Sequence of chain 1.C:
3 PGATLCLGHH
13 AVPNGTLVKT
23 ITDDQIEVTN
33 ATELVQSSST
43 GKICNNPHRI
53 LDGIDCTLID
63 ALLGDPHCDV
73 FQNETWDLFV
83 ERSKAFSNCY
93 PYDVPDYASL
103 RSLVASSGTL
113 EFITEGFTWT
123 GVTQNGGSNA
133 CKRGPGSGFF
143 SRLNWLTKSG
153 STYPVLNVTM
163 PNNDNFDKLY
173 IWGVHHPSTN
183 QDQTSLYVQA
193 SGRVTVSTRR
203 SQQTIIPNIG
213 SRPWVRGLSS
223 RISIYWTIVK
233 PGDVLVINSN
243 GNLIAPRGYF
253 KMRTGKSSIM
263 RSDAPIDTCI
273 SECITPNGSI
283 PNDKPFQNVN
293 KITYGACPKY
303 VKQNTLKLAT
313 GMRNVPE

A protein and the small-molecule ligand that binds it are described below.
Small molecule (SMILES): CC(=O)N[C@@H]1[C@@H](O)[C@H](O)[C@@H](CO)O[C@H]1O

Binding-site contacts:
Ligand atom C1 contacts residue ASN32 of chain 1.C at 1.4 Å.
Ligand atom C6 contacts residue ASN32 of chain 1.C at 3.7 Å.
Ligand atom C8 contacts residue THR31 of chain 1.C at 4.4 Å.
Ligand atom C8 contacts residue ASN32 of chain 1.C at 4.3 Å.
Ligand atom O7 contacts residue ASN32 of chain 1.C at 3.3 Å (h-bond).
Ligand atom O5 contacts residue ASN32 of chain 1.C at 2.4 Å (h-bond).
Ligand atom O7 contacts residue THR31 of chain 1.C at 4.5 Å.
Ligand atom C4 contacts residue ASN32 of chain 1.C at 4.2 Å.
Ligand atom N2 contacts residue ASN32 of chain 1.C at 2.9 Å (h-bond).
Ligand atom C7 contacts residue ASN32 of chain 1.C at 3.3 Å.
Ligand atom C2 contacts residue ASN32 of chain 1.C at 2.4 Å.
Ligand atom C5 contacts residue ASN32 of chain 1.C at 3.5 Å.
Ligand atom C3 contacts residue ASN32 of chain 1.C at 3.7 Å.